Binding-site contacts:
Ligand atom O7 contacts residue ASN657 of chain 1.B at 3.8 Å.
Ligand atom O5 contacts residue ASN657 of chain 1.B at 2.4 Å (h-bond).
Ligand atom N2 contacts residue ASN657 of chain 1.B at 2.9 Å (h-bond).
Ligand atom C3 contacts residue ASN657 of chain 1.B at 3.8 Å.
Ligand atom C7 contacts residue ASN657 of chain 1.B at 3.6 Å.
Ligand atom C4 contacts residue ASN657 of chain 1.B at 4.2 Å.
Ligand atom C2 contacts residue ASN657 of chain 1.B at 2.4 Å.
Ligand atom C1 contacts residue ASN657 of chain 1.B at 1.4 Å.
Ligand atom C8 contacts residue HIS655 of chain 1.B at 4.2 Å.
Ligand atom C5 contacts residue ASN657 of chain 1.B at 3.7 Å.

This protein binds this small molecule.
Small molecule (SMILES): CC(=O)N[C@@H]1[C@@H](O)[C@H](O)[C@@H](CO)O[C@H]1O

Sequence of chain 1.B:
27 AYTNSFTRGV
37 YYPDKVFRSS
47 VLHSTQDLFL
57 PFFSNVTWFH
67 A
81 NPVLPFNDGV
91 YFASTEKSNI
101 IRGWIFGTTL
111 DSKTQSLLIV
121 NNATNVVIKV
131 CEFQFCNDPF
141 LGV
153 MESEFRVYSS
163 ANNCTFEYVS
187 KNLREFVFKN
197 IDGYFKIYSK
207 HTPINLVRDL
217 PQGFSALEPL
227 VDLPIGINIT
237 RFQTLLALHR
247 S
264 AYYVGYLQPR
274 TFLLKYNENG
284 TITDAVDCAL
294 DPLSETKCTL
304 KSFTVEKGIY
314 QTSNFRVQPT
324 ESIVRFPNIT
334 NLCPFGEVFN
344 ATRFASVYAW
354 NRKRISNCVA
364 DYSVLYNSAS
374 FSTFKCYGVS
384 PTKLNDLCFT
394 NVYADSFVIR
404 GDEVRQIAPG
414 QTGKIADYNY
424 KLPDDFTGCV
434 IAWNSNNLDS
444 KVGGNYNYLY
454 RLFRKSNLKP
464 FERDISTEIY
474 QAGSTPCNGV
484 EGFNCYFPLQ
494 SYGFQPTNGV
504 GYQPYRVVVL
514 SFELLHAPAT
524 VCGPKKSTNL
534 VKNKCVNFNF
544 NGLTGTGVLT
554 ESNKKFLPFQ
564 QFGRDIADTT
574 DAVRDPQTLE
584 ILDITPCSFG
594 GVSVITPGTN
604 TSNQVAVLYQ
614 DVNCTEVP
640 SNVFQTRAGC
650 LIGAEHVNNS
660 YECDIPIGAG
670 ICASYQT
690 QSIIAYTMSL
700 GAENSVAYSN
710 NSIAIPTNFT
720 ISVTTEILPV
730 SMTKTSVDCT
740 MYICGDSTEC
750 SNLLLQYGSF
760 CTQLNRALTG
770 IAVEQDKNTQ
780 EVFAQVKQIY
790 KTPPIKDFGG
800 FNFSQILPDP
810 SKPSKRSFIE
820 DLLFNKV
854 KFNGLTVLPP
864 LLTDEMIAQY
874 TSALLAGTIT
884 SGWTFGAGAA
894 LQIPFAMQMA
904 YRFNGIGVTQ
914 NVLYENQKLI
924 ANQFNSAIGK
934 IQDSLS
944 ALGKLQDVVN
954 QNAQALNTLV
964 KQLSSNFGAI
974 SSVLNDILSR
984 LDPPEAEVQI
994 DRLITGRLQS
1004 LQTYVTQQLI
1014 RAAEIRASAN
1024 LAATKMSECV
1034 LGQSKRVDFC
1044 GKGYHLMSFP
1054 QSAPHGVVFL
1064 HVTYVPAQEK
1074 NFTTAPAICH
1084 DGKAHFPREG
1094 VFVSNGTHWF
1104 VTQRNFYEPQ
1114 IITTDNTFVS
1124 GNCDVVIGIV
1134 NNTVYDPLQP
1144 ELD